The small molecule below binds the protein below.
Small molecule (SMILES): CC(=O)N[C@@H]1[C@@H](O)[C@H](O)[C@@H](CO)O[C@H]1O

Sequence of chain 1.A:
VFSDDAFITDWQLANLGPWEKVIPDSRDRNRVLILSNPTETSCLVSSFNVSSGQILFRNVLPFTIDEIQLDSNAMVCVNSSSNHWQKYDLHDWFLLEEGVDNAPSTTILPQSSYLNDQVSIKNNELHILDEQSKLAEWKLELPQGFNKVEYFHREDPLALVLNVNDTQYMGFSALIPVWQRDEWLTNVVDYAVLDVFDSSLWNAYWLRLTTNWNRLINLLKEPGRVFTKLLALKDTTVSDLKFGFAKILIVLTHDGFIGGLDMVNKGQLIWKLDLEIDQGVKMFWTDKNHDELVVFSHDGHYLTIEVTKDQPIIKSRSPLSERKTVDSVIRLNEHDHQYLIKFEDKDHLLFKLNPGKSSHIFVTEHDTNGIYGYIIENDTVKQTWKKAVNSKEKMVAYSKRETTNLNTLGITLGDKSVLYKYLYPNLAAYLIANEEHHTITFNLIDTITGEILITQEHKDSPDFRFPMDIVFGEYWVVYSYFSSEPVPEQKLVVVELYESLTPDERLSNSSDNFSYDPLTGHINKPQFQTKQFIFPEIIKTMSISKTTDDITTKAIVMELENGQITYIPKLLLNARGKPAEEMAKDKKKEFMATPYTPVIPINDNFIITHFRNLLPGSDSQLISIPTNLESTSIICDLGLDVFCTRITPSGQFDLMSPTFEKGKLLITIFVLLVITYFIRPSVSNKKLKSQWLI

Binding-site contacts:
Ligand atom O3 contacts residue GLN195 of chain 1.A at 4.1 Å.
Ligand atom N2 contacts residue GLN195 of chain 1.A at 4.0 Å.
Ligand atom O4 contacts residue GLN171 of chain 1.A at 4.3 Å.
Ligand atom C2 contacts residue GLN195 of chain 1.A at 3.8 Å.
Ligand atom O5 contacts residue ASN192 of chain 1.A at 2.3 Å (h-bond).
Ligand atom C5 contacts residue GLN171 of chain 1.A at 3.7 Å.
Ligand atom C6 contacts residue GLN171 of chain 1.A at 3.4 Å.
Ligand atom N2 contacts residue ASN192 of chain 1.A at 3.7 Å.
Ligand atom C1 contacts residue ASN192 of chain 1.A at 1.5 Å.
Ligand atom C8 contacts residue GLN195 of chain 1.A at 4.2 Å.
Ligand atom C2 contacts residue ASN192 of chain 1.A at 2.6 Å.
Ligand atom O3 contacts residue ASN192 of chain 1.A at 3.2 Å (h-bond).
Ligand atom C4 contacts residue ASN192 of chain 1.A at 4.2 Å.
Ligand atom C8 contacts residue VAL191 of chain 1.A at 3.9 Å (hydrophobic).
Ligand atom C3 contacts residue GLN195 of chain 1.A at 4.1 Å.
Ligand atom O7 contacts residue GLN195 of chain 1.A at 2.5 Å (h-bond).
Ligand atom C7 contacts residue VAL191 of chain 1.A at 4.5 Å (hydrophobic).
Ligand atom C5 contacts residue ASN192 of chain 1.A at 3.6 Å.
Ligand atom C3 contacts residue ASN192 of chain 1.A at 3.4 Å.
Ligand atom C7 contacts residue GLN195 of chain 1.A at 3.3 Å.